Binding-site contacts:
Ligand atom C4 contacts residue ASN149 of chain 1.B at 3.7 Å.
Ligand atom B contacts residue SER61 of chain 1.B at 1.6 Å.
Ligand atom O1 contacts residue TYR147 of chain 1.B at 2.6 Å (h-bond).
Ligand atom C2 contacts residue ASN149 of chain 1.B at 4.3 Å.
Ligand atom C2 contacts residue TYR147 of chain 1.B at 4.3 Å (hydrophobic).
Ligand atom C5 contacts residue ASN149 of chain 1.B at 3.7 Å.
Ligand atom O2 contacts residue GLY60 of chain 1.B at 3.9 Å.
Ligand atom C5 contacts residue LEU116 of chain 1.B at 4.4 Å (hydrophobic).
Ligand atom C1 contacts residue TYR147 of chain 1.B at 4.4 Å (hydrophobic).
Ligand atom C1 contacts residue LYS64 of chain 1.B at 4.1 Å.
Ligand atom C6 contacts residue GLN117 of chain 1.B at 4.1 Å.
Ligand atom C3 contacts residue ASN149 of chain 1.B at 3.5 Å.
Ligand atom O1 contacts residue LYS312 of chain 1.B at 4.3 Å.
Ligand atom C1 contacts residue ALA315 of chain 1.B at 4.0 Å (hydrophobic).
Ligand atom C1 contacts residue SER61 of chain 1.B at 2.6 Å.
Ligand atom O2 contacts residue SER61 of chain 1.B at 2.4 Å (h-bond).
Ligand atom C5 contacts residue GLN117 of chain 1.B at 3.4 Å.
Ligand atom B contacts residue LYS64 of chain 1.B at 3.9 Å.
Ligand atom C8 contacts residue ASN149 of chain 1.B at 3.3 Å.
Ligand atom C4 contacts residue GLN117 of chain 1.B at 4.2 Å.
Ligand atom S contacts residue SER61 of chain 1.B at 3.3 Å (h-bond).
Ligand atom B contacts residue TYR147 of chain 1.B at 3.4 Å.
Ligand atom C4 contacts residue LEU116 of chain 1.B at 3.8 Å (hydrophobic).
Ligand atom S contacts residue TYR218 of chain 1.B at 3.5 Å.
Ligand atom C7 contacts residue ASN149 of chain 1.B at 3.3 Å.
Ligand atom C1 contacts residue ASN149 of chain 1.B at 4.4 Å.
Ligand atom O2 contacts residue GLY314 of chain 1.B at 3.7 Å.
Ligand atom C3 contacts residue LEU116 of chain 1.B at 4.4 Å (hydrophobic).
Ligand atom C6 contacts residue ASN149 of chain 1.B at 3.5 Å.
Ligand atom S contacts residue LYS64 of chain 1.B at 4.3 Å.
Ligand atom O1 contacts residue SER61 of chain 1.B at 2.4 Å (h-bond).
Ligand atom S contacts residue ALA315 of chain 1.B at 3.7 Å.
Ligand atom C6 contacts residue TYR218 of chain 1.B at 4.5 Å (hydrophobic).
Ligand atom C8 contacts residue TYR218 of chain 1.B at 4.1 Å (hydrophobic).
Ligand atom B contacts residue ALA315 of chain 1.B at 3.9 Å.
Ligand atom S contacts residue ASN149 of chain 1.B at 4.0 Å.
Ligand atom C2 contacts residue SER61 of chain 1.B at 3.8 Å.
Ligand atom C7 contacts residue TYR218 of chain 1.B at 3.7 Å (hydrophobic).
Ligand atom O2 contacts residue ALA315 of chain 1.B at 2.7 Å (h-bond).
Ligand atom C2 contacts residue LEU116 of chain 1.B at 4.3 Å (hydrophobic).

A small-molecule ligand and the protein it binds are described below.
Small molecule (SMILES): OB(O)c1cc2ccccc2s1

Sequence of chain 1.B:
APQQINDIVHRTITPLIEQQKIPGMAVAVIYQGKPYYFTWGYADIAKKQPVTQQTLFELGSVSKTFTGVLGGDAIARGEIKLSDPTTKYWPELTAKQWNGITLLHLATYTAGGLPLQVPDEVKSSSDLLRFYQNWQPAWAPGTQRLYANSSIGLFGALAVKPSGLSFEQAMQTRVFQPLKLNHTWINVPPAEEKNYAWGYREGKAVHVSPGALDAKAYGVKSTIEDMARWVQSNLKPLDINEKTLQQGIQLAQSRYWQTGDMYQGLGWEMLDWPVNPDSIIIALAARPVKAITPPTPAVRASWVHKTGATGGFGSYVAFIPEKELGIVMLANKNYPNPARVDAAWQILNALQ